The protein below binds the small molecule below.
Small molecule (SMILES): CN(C)C[C@H](O)COc1ccc(Nc2ncc(Br)c(Nc3ccccc3)n2)cc1

Binding-site contacts:
Ligand atom C8 contacts residue BYP1 of chain 1.B at 0.0 Å.
Ligand atom C23 contacts residue BYP1 of chain 1.B at 0.1 Å.
Ligand atom C3 contacts residue LEU135 of chain 1.A at 3.3 Å (hydrophobic).
Ligand atom N5 contacts residue BYP1 of chain 1.B at 0.0 Å (h-bond).
Ligand atom N1 contacts residue LEU84 of chain 1.A at 3.1 Å (h-bond).
Ligand atom N7 contacts residue BYP1 of chain 1.B at 0.0 Å (h-bond).
Ligand atom C26 contacts residue BYP1 of chain 1.B at 2.1 Å.
Ligand atom C19 contacts residue BYP1 of chain 1.B at 0.0 Å.
Ligand atom O28 contacts residue BYP1 of chain 1.B at 0.6 Å.
Ligand atom C12 contacts residue BYP1 of chain 1.B at 0.0 Å.
Ligand atom C24 contacts residue ASP87 of chain 1.A at 2.9 Å.
Ligand atom N25 contacts residue ASP87 of chain 1.A at 3.1 Å (salt-bridge).
Ligand atom N25 contacts residue BYP1 of chain 1.B at 1.3 Å (h-bond).
Ligand atom C4 contacts residue BYP1 of chain 1.B at 0.0 Å.
Ligand atom C18 contacts residue BYP1 of chain 1.B at 0.0 Å.
Ligand atom O21 contacts residue BYP1 of chain 1.B at 0.0 Å (h-bond).
Ligand atom C18 contacts residue ASP87 of chain 1.A at 3.1 Å.
Ligand atom N1 contacts residue BYP1 of chain 1.B at 0.0 Å (h-bond).
Ligand atom C9 contacts residue BYP1 of chain 1.B at 0.0 Å.
Ligand atom C11 contacts residue BYP1 of chain 1.B at 0.0 Å.
Ligand atom C26 contacts residue ASP87 of chain 1.A at 3.2 Å.
Ligand atom C20 contacts residue BYP1 of chain 1.B at 0.0 Å.
Ligand atom C2 contacts residue BYP1 of chain 1.B at 0.0 Å.
Ligand atom C3 contacts residue BYP1 of chain 1.B at 0.0 Å.
Ligand atom C27 contacts residue BYP1 of chain 1.B at 2.5 Å.
Ligand atom C13 contacts residue BYP1 of chain 1.B at 0.0 Å.
Ligand atom C22 contacts residue ILE11 of chain 1.A at 3.2 Å (hydrophobic).
Ligand atom O21 contacts residue ASP87 of chain 1.A at 3.0 Å (salt-bridge).
Ligand atom C15 contacts residue BYP1 of chain 1.B at 0.0 Å.
Ligand atom N14 contacts residue BYP1 of chain 1.B at 0.0 Å (h-bond).
Ligand atom C16 contacts residue BYP1 of chain 1.B at 0.0 Å.
Ligand atom N14 contacts residue LEU84 of chain 1.A at 3.2 Å (h-bond).
Ligand atom C24 contacts residue BYP1 of chain 1.B at 0.5 Å.
Ligand atom C17 contacts residue BYP1 of chain 1.B at 0.0 Å.
Ligand atom C10 contacts residue BYP1 of chain 1.B at 0.0 Å.
Ligand atom C19 contacts residue ASP87 of chain 1.A at 3.1 Å.
Ligand atom C22 contacts residue BYP1 of chain 1.B at 0.0 Å.
Ligand atom BR contacts residue BYP1 of chain 1.B at 0.0 Å.
Ligand atom C6 contacts residue BYP1 of chain 1.B at 0.0 Å.
Ligand atom C2 contacts residue GLU82 of chain 1.A at 3.3 Å.

Sequence of chain 1.A:
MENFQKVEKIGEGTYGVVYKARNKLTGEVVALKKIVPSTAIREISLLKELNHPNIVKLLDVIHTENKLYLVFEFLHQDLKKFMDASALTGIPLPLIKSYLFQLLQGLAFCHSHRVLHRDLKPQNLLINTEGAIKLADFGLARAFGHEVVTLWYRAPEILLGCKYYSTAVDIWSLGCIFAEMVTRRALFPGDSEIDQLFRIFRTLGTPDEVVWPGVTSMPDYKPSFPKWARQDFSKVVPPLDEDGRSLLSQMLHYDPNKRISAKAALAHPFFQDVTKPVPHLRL